Binding-site contacts:
Ligand atom CA contacts residue ASN231 of chain 2.A at 3.7 Å.
Ligand atom N contacts residue ASN231 of chain 2.A at 2.8 Å (h-bond).
Ligand atom C contacts residue ASN231 of chain 2.A at 3.9 Å.
Ligand atom CA contacts residue LEU179 of chain 2.A at 3.7 Å (hydrophobic).
Ligand atom CB contacts residue LEU234 of chain 2.A at 3.9 Å (hydrophobic).
Ligand atom C contacts residue ASN180 of chain 2.A at 3.6 Å.
Ligand atom O contacts residue LEU179 of chain 2.A at 3.7 Å.
Ligand atom CB contacts residue ASN180 of chain 2.A at 3.5 Å.
Ligand atom CB contacts residue ASN180 of chain 2.A at 3.3 Å.
Ligand atom CA contacts residue ASN180 of chain 2.A at 3.5 Å.
Ligand atom CE1 contacts residue ILE224 of chain 2.A at 3.5 Å (hydrophobic).
Ligand atom P contacts residue TYR135 of chain 2.A at 3.9 Å.
Ligand atom O2P contacts residue ARG134 of chain 2.A at 2.8 Å (salt-bridge).
Ligand atom O contacts residue ASN231 of chain 2.A at 2.9 Å (h-bond).
Ligand atom OG contacts residue GLU187 of chain 2.A at 2.7 Å (salt-bridge).
Ligand atom N contacts residue GLU187 of chain 2.A at 3.8 Å.
Ligand atom P contacts residue ARG61 of chain 2.A at 3.7 Å.
Ligand atom CD2 contacts residue LYS127 of chain 2.A at 3.7 Å.
Ligand atom C contacts residue LEU234 of chain 2.A at 3.7 Å (hydrophobic).
Ligand atom CG contacts residue ASN231 of chain 2.A at 3.8 Å.
Ligand atom CG contacts residue GLY176 of chain 2.A at 3.7 Å.
Ligand atom N contacts residue LEU179 of chain 2.A at 3.4 Å.
Ligand atom CD1 contacts residue GLY176 of chain 2.A at 3.6 Å.
Ligand atom O contacts residue LEU234 of chain 2.A at 3.6 Å.
Ligand atom CB contacts residue GLU187 of chain 2.A at 3.3 Å.
Ligand atom N contacts residue ASN180 of chain 2.A at 2.8 Å (h-bond).
Ligand atom O3P contacts residue TYR135 of chain 2.A at 2.6 Å (h-bond).
Ligand atom CD1 contacts residue ASP230 of chain 2.A at 3.6 Å.
Ligand atom O contacts residue VAL183 of chain 2.A at 3.4 Å.
Ligand atom O2P contacts residue ARG61 of chain 2.A at 3.0 Å (salt-bridge).
Ligand atom OE2 contacts residue LEU227 of chain 2.A at 3.7 Å.
Ligand atom P contacts residue ARG134 of chain 2.A at 3.8 Å.
Ligand atom O1P contacts residue ARG61 of chain 2.A at 2.8 Å (salt-bridge).
Ligand atom CB contacts residue ASN231 of chain 2.A at 3.6 Å.
Ligand atom OG contacts residue TRP235 of chain 2.A at 2.9 Å (h-bond).
Ligand atom O3P contacts residue ARG134 of chain 2.A at 2.8 Å (salt-bridge).
Ligand atom C contacts residue ASN231 of chain 2.A at 3.7 Å.
Ligand atom CA contacts residue ASN180 of chain 2.A at 3.7 Å.
Ligand atom CA contacts residue ASN231 of chain 2.A at 3.7 Å.
Ligand atom C contacts residue LEU179 of chain 2.A at 3.7 Å (hydrophobic).

This small molecule binds to this protein.
Small molecule (SMILES): CC(C)C[C@H](NC(=O)[C@H](CO)NC(=O)[C@H](C)N)C(=O)N[C@@H](COP(=O)(O)O)C(=O)N[C@@H](Cc1ccccc1)C(=O)N[C@H](C=O)CCC(=O)O

Sequence of chain 2.A:
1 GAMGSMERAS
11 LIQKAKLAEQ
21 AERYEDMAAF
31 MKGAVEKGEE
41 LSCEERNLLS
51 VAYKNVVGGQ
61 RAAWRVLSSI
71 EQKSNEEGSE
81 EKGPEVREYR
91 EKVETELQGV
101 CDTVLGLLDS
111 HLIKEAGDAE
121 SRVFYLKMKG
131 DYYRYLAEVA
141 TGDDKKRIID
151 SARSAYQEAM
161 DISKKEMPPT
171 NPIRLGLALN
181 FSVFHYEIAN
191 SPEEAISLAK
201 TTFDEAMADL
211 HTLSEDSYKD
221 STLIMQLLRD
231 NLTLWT